Sequence of chain 12.A:
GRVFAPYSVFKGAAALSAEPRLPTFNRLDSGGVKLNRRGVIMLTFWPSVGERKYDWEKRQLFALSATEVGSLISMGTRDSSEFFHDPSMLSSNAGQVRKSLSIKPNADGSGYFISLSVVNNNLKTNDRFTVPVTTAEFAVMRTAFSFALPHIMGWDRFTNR

The protein below binds the small molecule below.
Small molecule (SMILES): Cc1cn([C@H]2C[C@H](O[P](=O)(O)OC[C@H]3O[C@@H](n4cc(C)c(=O)[nH]c4=O)C[C@@H]3O[P](=O)(O)OC[C@H]3O[C@@H](n4cc(C)c(=O)[nH]c4=O)C[C@@H]3O[P](=O)(O)OC[C@H]3O[C@@H](n4cc(C)c(=O)[nH]c4=O)C[C@@H]3O[P](=O)(O)OC[C@H]3O[C@@H](n4cc(C)c(=O)[nH]c4=O)C[C@@H]3O[P](=O)(O)OC[C@H]3O[C@@H](n4cc(C)c(=O)[nH]c4=O)C[C@@H]3O[P](=O)(O)OC[C@H]3O[C@@H](n4cc(C)c(=O)[nH]c4=O)C[C@@H]3O[P](=O)(O)OC[C@H]3O[C@@H](n4cc(C)c(=O)[nH]c4=O)C[C@@H]3O[P](=O)(O)OC[C@H]3O[C@@H](n4cc(C)c(=O)[nH]c4=O)C[C@@H]3O)[C@@H](COP(=O)=O)O2)c(=O)[nH]c1=O

Sequence of chain 14.A:
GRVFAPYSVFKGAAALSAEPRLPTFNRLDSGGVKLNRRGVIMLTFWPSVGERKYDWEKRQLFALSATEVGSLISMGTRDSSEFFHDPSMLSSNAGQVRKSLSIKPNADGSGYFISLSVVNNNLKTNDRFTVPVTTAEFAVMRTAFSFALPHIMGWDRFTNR

Sequence of chain 17.A:
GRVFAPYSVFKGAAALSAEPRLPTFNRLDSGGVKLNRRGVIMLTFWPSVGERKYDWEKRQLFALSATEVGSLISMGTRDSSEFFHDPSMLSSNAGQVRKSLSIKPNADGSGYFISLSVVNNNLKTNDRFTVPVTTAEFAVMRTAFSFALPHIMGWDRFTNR

Binding-site contacts:
Ligand atom C4 contacts residue ARG45 of chain 14.A at 3.3 Å.
Ligand atom C7 contacts residue GLU76 of chain 14.A at 3.5 Å.
Ligand atom O4' contacts residue MET50 of chain 14.A at 3.3 Å.
Ligand atom C5' contacts residue TYR62 of chain 12.A at 3.4 Å (hydrophobic).
Ligand atom C6 contacts residue HIS93 of chain 14.A at 3.5 Å.
Ligand atom N1 contacts residue MET97 of chain 14.A at 3.5 Å (h-bond).
Ligand atom O4' contacts residue HIS93 of chain 14.A at 3.4 Å.
Ligand atom O2 contacts residue ASP94 of chain 14.A at 3.0 Å (salt-bridge).
Ligand atom N3 contacts residue ARG45 of chain 14.A at 2.6 Å (salt-bridge).
Ligand atom O4' contacts residue TRP64 of chain 12.A at 2.7 Å (h-bond).
Ligand atom OP2 contacts residue LYS107 of chain 14.A at 2.8 Å (salt-bridge).
Ligand atom OP1 contacts residue ALA71 of chain 14.A at 3.0 Å (h-bond).
Ligand atom C1' contacts residue ASP94 of chain 14.A at 3.4 Å.
Ligand atom C4 contacts residue PHE92 of chain 14.A at 3.3 Å (hydrophobic).
Ligand atom OP1 contacts residue HIS93 of chain 14.A at 2.7 Å (h-bond).
Ligand atom O2 contacts residue TYR62 of chain 12.A at 3.4 Å.
Ligand atom OP1 contacts residue TYR62 of chain 12.A at 3.1 Å (h-bond).
Ligand atom C6 contacts residue TRP64 of chain 12.A at 3.3 Å (hydrophobic).
Ligand atom C2 contacts residue MET97 of chain 14.A at 3.4 Å (hydrophobic).
Ligand atom O4 contacts residue PHE12 of chain 12.A at 3.5 Å.
Ligand atom O2 contacts residue MET97 of chain 14.A at 2.9 Å.
Ligand atom O2 contacts residue PHE12 of chain 12.A at 3.1 Å.
Ligand atom O2 contacts residue ARG60 of chain 12.A at 2.9 Å.
Ligand atom C4 contacts residue PHE12 of chain 12.A at 3.5 Å (hydrophobic).
Ligand atom O4' contacts residue ASP94 of chain 14.A at 3.4 Å (salt-bridge).
Ligand atom N3 contacts residue PHE92 of chain 14.A at 3.0 Å (h-bond).
Ligand atom O4 contacts residue ARG45 of chain 14.A at 3.2 Å (salt-bridge).
Ligand atom C4 contacts residue PHE18 of chain 12.A at 3.4 Å (hydrophobic).
Ligand atom OP1 contacts residue LYS107 of chain 14.A at 2.8 Å (salt-bridge).
Ligand atom O4 contacts residue LYS42 of chain 14.A at 3.5 Å.
Ligand atom OP1 contacts residue LYS61 of chain 12.A at 2.9 Å.
Ligand atom C2 contacts residue PHE12 of chain 12.A at 3.1 Å (hydrophobic).
Ligand atom N3 contacts residue PHE18 of chain 12.A at 3.4 Å.
Ligand atom O2 contacts residue TRP64 of chain 12.A at 3.4 Å.
Ligand atom O4 contacts residue SER16 of chain 12.A at 2.9 Å (h-bond).
Ligand atom C7 contacts residue LYS42 of chain 14.A at 3.0 Å.
Ligand atom O4 contacts residue PHE92 of chain 14.A at 3.5 Å (h-bond).
Ligand atom C7 contacts residue HIS93 of chain 14.A at 3.4 Å.
Ligand atom C5 contacts residue HIS93 of chain 14.A at 3.4 Å.
Ligand atom N3 contacts residue PHE12 of chain 12.A at 3.1 Å.